This small molecule binds to this protein.
Small molecule (SMILES): C/C=C(C)/C=C/C=C[C@H](OC)[C@@H](C)[C@@H](OC)[C@@H](C)CCc1oc2c(O)c(OC)cc(OC)c2c(=O)c1C

Binding-site contacts:
Ligand atom O4 contacts residue VAL161 of chain 1.D at 3.1 Å.
Ligand atom C15 contacts residue ILE162 of chain 1.D at 3.9 Å (hydrophobic).
Ligand atom O4 contacts residue HIS155 of chain 1.C at 2.8 Å (h-bond).
Ligand atom C5 contacts residue VAL161 of chain 1.D at 3.6 Å (hydrophobic).
Ligand atom O8 contacts residue PRO294 of chain 1.D at 3.8 Å.
Ligand atom C3M contacts residue MET336 of chain 1.D at 3.5 Å (hydrophobic).
Ligand atom C18 contacts residue PHE144 of chain 1.D at 3.8 Å (hydrophobic).
Ligand atom O8 contacts residue GLU295 of chain 1.D at 2.3 Å (salt-bridge).
Ligand atom C7M contacts residue MET154 of chain 1.D at 3.8 Å (hydrophobic).
Ligand atom C23 contacts residue ILE340 of chain 1.D at 3.7 Å (hydrophobic).
Ligand atom O7 contacts residue PRO294 of chain 1.D at 3.8 Å.
Ligand atom C22 contacts residue PHE301 of chain 1.D at 3.7 Å (hydrophobic).
Ligand atom C5M contacts residue HIS155 of chain 1.C at 3.8 Å.
Ligand atom C7M contacts residue GLY158 of chain 1.D at 3.9 Å.
Ligand atom C5M contacts residue VAL161 of chain 1.D at 3.7 Å (hydrophobic).
Ligand atom C7M contacts residue ILE292 of chain 1.D at 3.4 Å (hydrophobic).
Ligand atom C25 contacts residue LEU137 of chain 1.D at 3.5 Å (hydrophobic).
Ligand atom C8 contacts residue GLU295 of chain 1.D at 3.5 Å.
Ligand atom O14 contacts residue MET140 of chain 1.D at 3.7 Å.
Ligand atom O8 contacts residue PHE298 of chain 1.D at 3.7 Å.
Ligand atom C8A contacts residue PRO294 of chain 1.D at 3.8 Å (hydrophobic).
Ligand atom O4 contacts residue TYR302 of chain 1.D at 3.3 Å.
Ligand atom C23 contacts residue PHE337 of chain 1.D at 3.5 Å (hydrophobic).
Ligand atom C22 contacts residue PHE298 of chain 1.D at 3.7 Å (hydrophobic).
Ligand atom C4 contacts residue TYR302 of chain 1.D at 3.5 Å (hydrophobic).
Ligand atom O1 contacts residue PHE298 of chain 1.D at 3.9 Å.
Ligand atom C24 contacts residue PHE144 of chain 1.D at 3.8 Å (hydrophobic).
Ligand atom C5 contacts residue PRO294 of chain 1.D at 3.9 Å (hydrophobic).
Ligand atom C5M contacts residue CYS154 of chain 1.C at 3.5 Å (hydrophobic).
Ligand atom C4A contacts residue PRO294 of chain 1.D at 3.8 Å (hydrophobic).
Ligand atom O5 contacts residue HIS155 of chain 1.C at 3.3 Å (h-bond).
Ligand atom C3 contacts residue TYR302 of chain 1.D at 3.9 Å (hydrophobic).
Ligand atom C7 contacts residue PRO294 of chain 1.D at 3.8 Å (hydrophobic).
Ligand atom C8 contacts residue PRO294 of chain 1.D at 3.7 Å (hydrophobic).
Ligand atom O5 contacts residue VAL161 of chain 1.D at 3.2 Å.
Ligand atom C20 contacts residue MET145 of chain 1.D at 3.7 Å (hydrophobic).
Ligand atom C4 contacts residue VAL161 of chain 1.D at 3.5 Å (hydrophobic).
Ligand atom C4A contacts residue VAL161 of chain 1.D at 3.8 Å (hydrophobic).
Ligand atom O7 contacts residue GLU295 of chain 1.D at 3.4 Å (salt-bridge).
Ligand atom O1 contacts residue ILE162 of chain 1.D at 3.9 Å.

Sequence of chain 1.C:
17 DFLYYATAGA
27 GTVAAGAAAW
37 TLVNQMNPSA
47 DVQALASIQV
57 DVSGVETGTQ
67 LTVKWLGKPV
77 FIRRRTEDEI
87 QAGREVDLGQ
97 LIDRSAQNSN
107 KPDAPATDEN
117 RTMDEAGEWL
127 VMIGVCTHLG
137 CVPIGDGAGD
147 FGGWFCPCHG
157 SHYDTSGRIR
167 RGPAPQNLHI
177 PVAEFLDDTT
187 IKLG

Sequence of chain 1.D:
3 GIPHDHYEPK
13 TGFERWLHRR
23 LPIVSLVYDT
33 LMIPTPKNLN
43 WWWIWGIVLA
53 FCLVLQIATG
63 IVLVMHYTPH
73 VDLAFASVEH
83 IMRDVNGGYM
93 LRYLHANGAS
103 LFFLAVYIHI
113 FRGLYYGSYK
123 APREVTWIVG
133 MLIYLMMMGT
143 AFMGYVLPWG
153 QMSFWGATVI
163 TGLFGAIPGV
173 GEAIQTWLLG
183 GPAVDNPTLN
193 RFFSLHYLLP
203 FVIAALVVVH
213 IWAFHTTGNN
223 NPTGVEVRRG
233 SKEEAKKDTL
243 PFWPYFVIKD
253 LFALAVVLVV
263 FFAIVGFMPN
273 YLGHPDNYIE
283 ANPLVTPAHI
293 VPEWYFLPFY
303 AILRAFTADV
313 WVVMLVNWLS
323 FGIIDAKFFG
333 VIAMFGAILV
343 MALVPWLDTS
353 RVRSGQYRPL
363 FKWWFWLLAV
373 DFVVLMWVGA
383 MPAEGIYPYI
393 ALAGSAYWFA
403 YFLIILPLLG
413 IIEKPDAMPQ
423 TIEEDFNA